A small-molecule ligand and the protein it binds are described below.
Small molecule (SMILES): CC(=O)N[C@H]1[C@H](O[C@H]2[C@H](O)[C@@H](NC(C)=O)CO[C@@H]2CO)O[C@H](CO)[C@@H](O)[C@@H]1O

Binding-site contacts:
Ligand atom O6 contacts residue GLN804 of chain 1.A at 3.4 Å (h-bond).
Ligand atom O6 contacts residue ASN801 of chain 1.A at 4.4 Å.
Ligand atom O7 contacts residue ASN801 of chain 1.A at 4.3 Å.
Ligand atom C5 contacts residue ASN801 of chain 1.A at 3.6 Å.
Ligand atom C1 contacts residue SER803 of chain 1.A at 3.3 Å.
Ligand atom O5 contacts residue GLN804 of chain 1.A at 4.3 Å.
Ligand atom C6 contacts residue GLN804 of chain 1.A at 4.3 Å.
Ligand atom C2 contacts residue SER803 of chain 1.A at 4.4 Å.
Ligand atom O5 contacts residue ASN801 of chain 1.A at 2.3 Å (h-bond).
Ligand atom C3 contacts residue ASN801 of chain 1.A at 3.8 Å.
Ligand atom C1 contacts residue ASN801 of chain 1.A at 1.4 Å.
Ligand atom O5 contacts residue SER803 of chain 1.A at 3.6 Å.
Ligand atom C4 contacts residue ASN801 of chain 1.A at 4.2 Å.
Ligand atom N2 contacts residue ASN801 of chain 1.A at 2.9 Å (h-bond).
Ligand atom C7 contacts residue ASN801 of chain 1.A at 3.9 Å.
Ligand atom C5 contacts residue SER803 of chain 1.A at 3.7 Å.
Ligand atom C2 contacts residue ASN801 of chain 1.A at 2.5 Å.

Sequence of chain 1.A:
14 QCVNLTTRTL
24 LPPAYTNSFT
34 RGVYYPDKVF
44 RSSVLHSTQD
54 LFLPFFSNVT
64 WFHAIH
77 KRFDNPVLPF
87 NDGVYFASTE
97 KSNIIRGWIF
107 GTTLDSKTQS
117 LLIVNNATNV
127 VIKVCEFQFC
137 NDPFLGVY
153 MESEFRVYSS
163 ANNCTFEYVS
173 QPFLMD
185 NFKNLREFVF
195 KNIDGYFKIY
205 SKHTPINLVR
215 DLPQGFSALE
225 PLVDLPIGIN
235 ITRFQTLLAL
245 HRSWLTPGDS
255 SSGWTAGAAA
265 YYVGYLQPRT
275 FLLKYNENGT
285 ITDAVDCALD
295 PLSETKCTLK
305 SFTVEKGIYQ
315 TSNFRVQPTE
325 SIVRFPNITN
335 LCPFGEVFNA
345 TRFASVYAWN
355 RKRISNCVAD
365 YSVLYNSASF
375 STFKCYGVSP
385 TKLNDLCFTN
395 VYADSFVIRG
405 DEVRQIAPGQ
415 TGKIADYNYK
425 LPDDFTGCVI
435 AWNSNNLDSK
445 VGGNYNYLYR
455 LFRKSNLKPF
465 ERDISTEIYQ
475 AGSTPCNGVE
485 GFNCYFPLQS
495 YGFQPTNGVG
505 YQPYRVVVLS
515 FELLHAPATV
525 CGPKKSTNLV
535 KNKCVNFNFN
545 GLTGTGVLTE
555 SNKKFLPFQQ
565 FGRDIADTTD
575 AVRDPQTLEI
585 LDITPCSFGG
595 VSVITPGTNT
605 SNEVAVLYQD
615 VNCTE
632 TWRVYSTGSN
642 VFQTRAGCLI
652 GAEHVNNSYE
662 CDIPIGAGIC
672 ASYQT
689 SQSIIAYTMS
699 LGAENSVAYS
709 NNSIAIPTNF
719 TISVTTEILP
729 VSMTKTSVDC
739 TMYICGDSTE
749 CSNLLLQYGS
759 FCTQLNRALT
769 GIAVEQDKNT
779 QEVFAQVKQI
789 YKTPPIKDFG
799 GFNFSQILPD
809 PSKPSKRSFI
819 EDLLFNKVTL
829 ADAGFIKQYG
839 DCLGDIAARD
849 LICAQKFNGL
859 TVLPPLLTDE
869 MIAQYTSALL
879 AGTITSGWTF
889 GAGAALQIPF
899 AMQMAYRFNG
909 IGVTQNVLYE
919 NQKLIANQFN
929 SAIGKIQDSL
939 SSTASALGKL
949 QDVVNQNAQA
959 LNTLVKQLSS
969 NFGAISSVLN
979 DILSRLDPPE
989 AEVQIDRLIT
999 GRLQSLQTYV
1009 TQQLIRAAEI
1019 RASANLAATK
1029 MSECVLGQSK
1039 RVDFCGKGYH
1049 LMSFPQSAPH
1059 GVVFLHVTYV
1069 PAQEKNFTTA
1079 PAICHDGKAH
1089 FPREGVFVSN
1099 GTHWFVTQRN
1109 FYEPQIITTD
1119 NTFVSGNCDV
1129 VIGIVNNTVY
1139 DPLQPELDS